A protein and the small-molecule ligand that binds it are described below.
Small molecule (SMILES): CC(=O)N[C@@H]1[C@@H](O)[C@H](O)[C@@H](CO)O[C@H]1O

Sequence of chain 58.F:
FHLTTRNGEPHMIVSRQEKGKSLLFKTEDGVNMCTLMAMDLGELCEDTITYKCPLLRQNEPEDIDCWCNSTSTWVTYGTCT

Binding-site contacts:
Ligand atom O4 contacts residue VAL31 of chain 58.F at 3.3 Å.
Ligand atom C5 contacts residue ASN69 of chain 58.F at 3.7 Å.
Ligand atom C8 contacts residue ASN69 of chain 58.F at 3.4 Å.
Ligand atom O1 contacts residue SER70 of chain 58.F at 4.2 Å.
Ligand atom C6 contacts residue ASN69 of chain 58.F at 4.4 Å.
Ligand atom O1 contacts residue VAL31 of chain 58.F at 3.4 Å (h-bond).
Ligand atom C3 contacts residue VAL31 of chain 58.F at 3.0 Å (hydrophobic).
Ligand atom C6 contacts residue MET33 of chain 58.F at 3.5 Å (hydrophobic).
Ligand atom O3 contacts residue VAL31 of chain 58.F at 3.6 Å.
Ligand atom C5 contacts residue NAG1 of chain 58.DA at 4.3 Å.
Ligand atom O4 contacts residue NAG1 of chain 58.DA at 3.0 Å.
Ligand atom C4 contacts residue NAG1 of chain 58.DA at 3.2 Å.
Ligand atom O5 contacts residue MET33 of chain 58.F at 4.2 Å.
Ligand atom C1 contacts residue ASN69 of chain 58.F at 2.7 Å.
Ligand atom N2 contacts residue VAL31 of chain 58.F at 4.0 Å.
Ligand atom C6 contacts residue NAG1 of chain 58.DA at 4.3 Å.
Ligand atom C3 contacts residue NAG1 of chain 58.DA at 3.7 Å.
Ligand atom N2 contacts residue ASN69 of chain 58.F at 4.3 Å.
Ligand atom C7 contacts residue ASN69 of chain 58.F at 3.8 Å.
Ligand atom C1 contacts residue VAL31 of chain 58.F at 4.3 Å (hydrophobic).
Ligand atom C5 contacts residue MET33 of chain 58.F at 3.7 Å (hydrophobic).
Ligand atom C6 contacts residue LEU24 of chain 58.F at 4.5 Å (hydrophobic).
Ligand atom C8 contacts residue SER70 of chain 58.F at 3.7 Å.
Ligand atom C7 contacts residue SER70 of chain 58.F at 4.4 Å.
Ligand atom O5 contacts residue ASN69 of chain 58.F at 2.8 Å (h-bond).
Ligand atom O7 contacts residue ASN69 of chain 58.F at 3.8 Å.
Ligand atom C2 contacts residue VAL31 of chain 58.F at 4.0 Å (hydrophobic).
Ligand atom C4 contacts residue VAL31 of chain 58.F at 3.8 Å (hydrophobic).
Ligand atom C2 contacts residue ASN69 of chain 58.F at 4.2 Å.
Ligand atom O6 contacts residue NAG1 of chain 58.DA at 3.0 Å.
Ligand atom C8 contacts residue ARG57 of chain 58.F at 4.2 Å.
Ligand atom O1 contacts residue ASN69 of chain 58.F at 2.1 Å (h-bond).
Ligand atom C5 contacts residue VAL31 of chain 58.F at 4.2 Å (hydrophobic).
Ligand atom O1 contacts residue MET33 of chain 58.F at 3.9 Å.
Ligand atom O3 contacts residue NAG1 of chain 58.DA at 2.6 Å (h-bond).